A protein and the small-molecule ligand that binds it are described below.
Small molecule (SMILES): CCC(=O)N1CCN(c2ncnc3cc(-c4c(C)ccc5[nH]ncc45)c(Cl)cc23)CC1

Binding-site contacts:
Ligand atom C11 contacts residue GLN99 of chain 1.A at 3.6 Å.
Ligand atom C7 contacts residue HIS95 of chain 1.A at 3.7 Å.
Ligand atom N contacts residue CYS12 of chain 1.A at 3.6 Å (h-bond).
Ligand atom N4 contacts residue ARG102 of chain 1.A at 3.4 Å (salt-bridge).
Ligand atom C21 contacts residue GLY60 of chain 1.A at 3.4 Å.
Ligand atom O contacts residue CYS12 of chain 1.A at 3.8 Å.
Ligand atom C1 contacts residue CYS12 of chain 1.A at 2.7 Å (hydrophobic).
Ligand atom C1 contacts residue PRO34 of chain 1.A at 3.6 Å (hydrophobic).
Ligand atom C6 contacts residue HIS95 of chain 1.A at 3.6 Å.
Ligand atom C2 contacts residue CYS12 of chain 1.A at 3.2 Å (hydrophobic).
Ligand atom N3 contacts residue HIS95 of chain 1.A at 2.8 Å (h-bond).
Ligand atom N5 contacts residue ASP69 of chain 1.A at 3.2 Å (salt-bridge).
Ligand atom C22 contacts residue GLY60 of chain 1.A at 3.3 Å.
Ligand atom O contacts residue LYS16 of chain 1.A at 2.9 Å (salt-bridge).
Ligand atom C11 contacts residue MET72 of chain 1.A at 3.6 Å (hydrophobic).
Ligand atom N3 contacts residue TYR96 of chain 1.A at 3.8 Å.
Ligand atom N5 contacts residue ARG68 of chain 1.A at 3.7 Å.
Ligand atom C20 contacts residue TYR96 of chain 1.A at 3.8 Å (hydrophobic).
Ligand atom C7 contacts residue TYR96 of chain 1.A at 3.5 Å (hydrophobic).
Ligand atom C1 contacts residue GLY60 of chain 1.A at 3.5 Å.
Ligand atom C13 contacts residue GLN99 of chain 1.A at 3.5 Å.
Ligand atom N2 contacts residue TYR96 of chain 1.A at 3.5 Å (h-bond).
Ligand atom N3 contacts residue TYR64 of chain 1.A at 3.5 Å (h-bond).
Ligand atom CL contacts residue MET72 of chain 1.A at 3.5 Å.
Ligand atom N4 contacts residue ASP69 of chain 1.A at 2.9 Å (salt-bridge).
Ligand atom CL contacts residue ARG68 of chain 1.A at 3.4 Å.
Ligand atom C8 contacts residue HIS95 of chain 1.A at 3.8 Å.
Ligand atom N2 contacts residue GLU62 of chain 1.A at 3.7 Å.
Ligand atom C14 contacts residue GLN99 of chain 1.A at 3.6 Å.
Ligand atom C3 contacts residue GLY10 of chain 1.A at 3.6 Å.
Ligand atom C6 contacts residue GLU62 of chain 1.A at 3.5 Å.
Ligand atom C14 contacts residue MET72 of chain 1.A at 3.7 Å (hydrophobic).
Ligand atom N5 contacts residue TYR64 of chain 1.A at 3.7 Å.
Ligand atom C13 contacts residue MET72 of chain 1.A at 3.5 Å (hydrophobic).
Ligand atom O contacts residue THR58 of chain 1.A at 3.8 Å.
Ligand atom C16 contacts residue TYR64 of chain 1.A at 3.8 Å (hydrophobic).
Ligand atom C2 contacts residue ALA59 of chain 1.A at 3.7 Å (hydrophobic).
Ligand atom C22 contacts residue CYS12 of chain 1.A at 3.5 Å (hydrophobic).
Ligand atom C6 contacts residue TYR96 of chain 1.A at 3.6 Å (hydrophobic).
Ligand atom C contacts residue CYS12 of chain 1.A at 1.8 Å (hydrophobic).

Sequence of chain 1.A:
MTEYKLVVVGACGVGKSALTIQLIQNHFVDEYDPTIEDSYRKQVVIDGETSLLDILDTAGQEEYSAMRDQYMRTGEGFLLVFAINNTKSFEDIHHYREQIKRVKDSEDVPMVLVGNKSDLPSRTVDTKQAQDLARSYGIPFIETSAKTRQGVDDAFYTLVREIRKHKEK